Sequence of chain 1.A:
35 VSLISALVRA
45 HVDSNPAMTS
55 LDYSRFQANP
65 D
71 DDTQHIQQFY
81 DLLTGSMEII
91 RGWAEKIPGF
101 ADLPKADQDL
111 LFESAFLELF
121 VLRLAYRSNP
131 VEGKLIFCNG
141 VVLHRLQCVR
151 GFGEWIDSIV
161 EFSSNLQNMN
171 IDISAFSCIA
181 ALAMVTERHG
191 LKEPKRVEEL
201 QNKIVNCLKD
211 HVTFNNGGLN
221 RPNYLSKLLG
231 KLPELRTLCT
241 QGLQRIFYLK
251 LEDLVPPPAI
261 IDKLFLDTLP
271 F

This protein binds this small molecule.
Small molecule (SMILES): CCCCC[C@H](O)/C=C/[C@H]1C=CC(=O)[C@@H]1CCCCCCC(=O)O

Binding-site contacts:
Ligand atom C14 contacts residue CYS239 of chain 1.A at 3.6 Å (hydrophobic).
Ligand atom C8 contacts residue LEU243 of chain 1.A at 3.7 Å (hydrophobic).
Ligand atom C10 contacts residue CYS239 of chain 1.A at 2.4 Å (hydrophobic).
Ligand atom C19 contacts residue LEU264 of chain 1.A at 3.7 Å (hydrophobic).
Ligand atom C17 contacts residue LEU264 of chain 1.A at 3.8 Å (hydrophobic).
Ligand atom O15 contacts residue LEU117 of chain 1.A at 3.2 Å (h-bond).
Ligand atom C3 contacts residue PRO270 of chain 1.A at 3.6 Å (hydrophobic).
Ligand atom O9 contacts residue THR240 of chain 1.A at 2.8 Å (h-bond).
Ligand atom C11 contacts residue CYS239 of chain 1.A at 1.6 Å (hydrophobic).
Ligand atom C17 contacts residue GLU113 of chain 1.A at 3.9 Å.
Ligand atom C9 contacts residue LEU243 of chain 1.A at 4.0 Å (hydrophobic).
Ligand atom C4 contacts residue THR268 of chain 1.A at 3.9 Å.
Ligand atom C16 contacts residue GLU113 of chain 1.A at 3.4 Å.
Ligand atom C15 contacts residue GLU113 of chain 1.A at 3.5 Å.
Ligand atom O15 contacts residue PHE116 of chain 1.A at 3.7 Å.
Ligand atom O9 contacts residue CYS239 of chain 1.A at 4.1 Å.
Ligand atom C5 contacts residue ARG236 of chain 1.A at 3.9 Å.
Ligand atom C4 contacts residue PRO270 of chain 1.A at 3.9 Å (hydrophobic).
Ligand atom C12 contacts residue CYS239 of chain 1.A at 2.7 Å (hydrophobic).
Ligand atom C19 contacts residue PHE265 of chain 1.A at 3.5 Å (hydrophobic).
Ligand atom C15 contacts residue LEU117 of chain 1.A at 4.0 Å (hydrophobic).
Ligand atom C20 contacts residue ILE261 of chain 1.A at 3.9 Å (hydrophobic).
Ligand atom O9 contacts residue ARG236 of chain 1.A at 3.9 Å.
Ligand atom O15 contacts residue GLU113 of chain 1.A at 2.9 Å (salt-bridge).
Ligand atom C16 contacts residue THR268 of chain 1.A at 3.2 Å.
Ligand atom C13 contacts residue CYS239 of chain 1.A at 2.7 Å (hydrophobic).
Ligand atom C9 contacts residue CYS239 of chain 1.A at 3.2 Å (hydrophobic).
Ligand atom C20 contacts residue ILE246 of chain 1.A at 3.9 Å (hydrophobic).
Ligand atom C14 contacts residue SER114 of chain 1.A at 3.4 Å.
Ligand atom C11 contacts residue GLU118 of chain 1.A at 3.8 Å.
Ligand atom C7 contacts residue THR268 of chain 1.A at 4.1 Å.
Ligand atom O9 contacts residue LEU243 of chain 1.A at 3.9 Å.
Ligand atom C10 contacts residue ARG236 of chain 1.A at 3.6 Å.
Ligand atom C10 contacts residue THR240 of chain 1.A at 3.9 Å.
Ligand atom C14 contacts residue GLU113 of chain 1.A at 3.8 Å.
Ligand atom C9 contacts residue THR240 of chain 1.A at 3.7 Å.
Ligand atom C8 contacts residue CYS239 of chain 1.A at 3.4 Å (hydrophobic).
Ligand atom C17 contacts residue THR268 of chain 1.A at 3.7 Å.
Ligand atom C18 contacts residue LEU117 of chain 1.A at 3.8 Å (hydrophobic).
Ligand atom C6 contacts residue THR268 of chain 1.A at 3.5 Å.